Binding-site contacts:
Ligand atom O4 contacts residue HIS198 of chain 1.B at 3.7 Å.
Ligand atom C4 contacts residue ZN1 of chain 1.H at 3.4 Å.
Ligand atom C6 contacts residue CYS359 of chain 1.B at 3.8 Å (hydrophobic).
Ligand atom O2 contacts residue GLY392 of chain 1.B at 3.7 Å.
Ligand atom O4 contacts residue HIS61 of chain 1.B at 4.2 Å.
Ligand atom O4 contacts residue HIS254 of chain 1.B at 3.2 Å (h-bond).
Ligand atom C5 contacts residue ZN1 of chain 1.H at 3.9 Å.
Ligand atom C5 contacts residue ZN1 of chain 1.I at 4.1 Å.
Ligand atom O2 contacts residue SER330 of chain 1.B at 2.9 Å (h-bond).
Ligand atom C4 contacts residue HIS254 of chain 1.B at 4.1 Å.
Ligand atom C4 contacts residue SER330 of chain 1.B at 3.8 Å.
Ligand atom N1 contacts residue ASP357 of chain 1.B at 3.8 Å.
Ligand atom N1 contacts residue ASN391 of chain 1.B at 3.2 Å (h-bond).
Ligand atom O4 contacts residue ZN1 of chain 1.H at 2.8 Å.
Ligand atom O4 contacts residue ZN1 of chain 1.I at 2.0 Å.
Ligand atom C6 contacts residue HIS63 of chain 1.B at 4.3 Å.
Ligand atom C2 contacts residue ASN391 of chain 1.B at 3.8 Å.
Ligand atom N3 contacts residue ZN1 of chain 1.I at 3.8 Å.
Ligand atom C5 contacts residue TYR171 of chain 1.B at 4.3 Å (hydrophobic).
Ligand atom C2 contacts residue ASP357 of chain 1.B at 3.2 Å.
Ligand atom N3 contacts residue ASP357 of chain 1.B at 3.3 Å (salt-bridge).
Ligand atom N1 contacts residue GLY392 of chain 1.B at 4.1 Å.
Ligand atom N3 contacts residue TYR171 of chain 1.B at 4.2 Å.
Ligand atom C5 contacts residue HIS63 of chain 1.B at 4.2 Å.
Ligand atom C4 contacts residue ASP357 of chain 1.B at 3.8 Å.
Ligand atom C2 contacts residue GLY392 of chain 1.B at 4.3 Å.
Ligand atom C4 contacts residue ZN1 of chain 1.I at 3.1 Å.
Ligand atom O2 contacts residue CYS329 of chain 1.B at 3.5 Å.
Ligand atom O2 contacts residue ASP357 of chain 1.B at 3.4 Å (salt-bridge).
Ligand atom C2 contacts residue SER330 of chain 1.B at 3.7 Å.
Ligand atom N1 contacts residue CYS359 of chain 1.B at 4.0 Å.
Ligand atom N3 contacts residue HIS254 of chain 1.B at 4.3 Å.
Ligand atom O4 contacts residue SER330 of chain 1.B at 3.9 Å.
Ligand atom O4 contacts residue ASP357 of chain 1.B at 3.6 Å.
Ligand atom C6 contacts residue LEU71 of chain 1.B at 4.0 Å (hydrophobic).
Ligand atom N3 contacts residue SER330 of chain 1.B at 2.9 Å (h-bond).
Ligand atom O2 contacts residue ASN391 of chain 1.B at 3.7 Å.
Ligand atom N3 contacts residue ZN1 of chain 1.H at 4.2 Å.
Ligand atom O4 contacts residue HIS63 of chain 1.B at 4.2 Å.
Ligand atom C6 contacts residue ASN391 of chain 1.B at 3.6 Å.

Sequence of chain 1.B:
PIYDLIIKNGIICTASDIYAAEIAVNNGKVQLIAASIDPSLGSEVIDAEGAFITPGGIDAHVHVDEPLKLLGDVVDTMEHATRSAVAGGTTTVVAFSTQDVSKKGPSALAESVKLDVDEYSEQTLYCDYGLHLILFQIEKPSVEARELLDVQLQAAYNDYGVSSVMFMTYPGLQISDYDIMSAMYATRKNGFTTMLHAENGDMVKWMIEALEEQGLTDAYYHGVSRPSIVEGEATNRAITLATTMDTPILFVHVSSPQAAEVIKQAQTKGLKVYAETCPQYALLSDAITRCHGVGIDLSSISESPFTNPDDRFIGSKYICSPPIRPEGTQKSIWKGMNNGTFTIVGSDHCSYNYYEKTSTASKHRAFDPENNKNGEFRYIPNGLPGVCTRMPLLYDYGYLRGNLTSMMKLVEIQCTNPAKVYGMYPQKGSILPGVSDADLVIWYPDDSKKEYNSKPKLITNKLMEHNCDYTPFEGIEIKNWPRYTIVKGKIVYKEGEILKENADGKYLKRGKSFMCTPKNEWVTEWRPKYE

A small-molecule ligand and the protein it binds are described below.
Small molecule (SMILES): O=C1CCNC(=O)N1